Binding-site contacts:
Ligand atom C4 contacts residue ASN801 of chain 1.A at 3.3 Å.
Ligand atom N2 contacts residue ASN801 of chain 1.A at 4.1 Å.
Ligand atom C3 contacts residue ASN801 of chain 1.A at 4.1 Å.
Ligand atom C7 contacts residue ASN801 of chain 1.A at 4.1 Å.
Ligand atom C1 contacts residue ASN801 of chain 1.A at 2.0 Å.
Ligand atom C8 contacts residue ASN801 of chain 1.A at 3.4 Å.
Ligand atom O5 contacts residue ASN801 of chain 1.A at 1.5 Å (h-bond).
Ligand atom O4 contacts residue ASN801 of chain 1.A at 4.3 Å.
Ligand atom C6 contacts residue ASN801 of chain 1.A at 2.6 Å.
Ligand atom C2 contacts residue ASN801 of chain 1.A at 3.5 Å.
Ligand atom C5 contacts residue ASN801 of chain 1.A at 2.4 Å.
Ligand atom O6 contacts residue ASN801 of chain 1.A at 4.0 Å.

A protein and the small-molecule ligand that binds it are described below.
Small molecule (SMILES): CC(=O)N[C@@H]1[C@@H](O)[C@H](O)[C@@H](CO)O[C@H]1O

Sequence of chain 1.A:
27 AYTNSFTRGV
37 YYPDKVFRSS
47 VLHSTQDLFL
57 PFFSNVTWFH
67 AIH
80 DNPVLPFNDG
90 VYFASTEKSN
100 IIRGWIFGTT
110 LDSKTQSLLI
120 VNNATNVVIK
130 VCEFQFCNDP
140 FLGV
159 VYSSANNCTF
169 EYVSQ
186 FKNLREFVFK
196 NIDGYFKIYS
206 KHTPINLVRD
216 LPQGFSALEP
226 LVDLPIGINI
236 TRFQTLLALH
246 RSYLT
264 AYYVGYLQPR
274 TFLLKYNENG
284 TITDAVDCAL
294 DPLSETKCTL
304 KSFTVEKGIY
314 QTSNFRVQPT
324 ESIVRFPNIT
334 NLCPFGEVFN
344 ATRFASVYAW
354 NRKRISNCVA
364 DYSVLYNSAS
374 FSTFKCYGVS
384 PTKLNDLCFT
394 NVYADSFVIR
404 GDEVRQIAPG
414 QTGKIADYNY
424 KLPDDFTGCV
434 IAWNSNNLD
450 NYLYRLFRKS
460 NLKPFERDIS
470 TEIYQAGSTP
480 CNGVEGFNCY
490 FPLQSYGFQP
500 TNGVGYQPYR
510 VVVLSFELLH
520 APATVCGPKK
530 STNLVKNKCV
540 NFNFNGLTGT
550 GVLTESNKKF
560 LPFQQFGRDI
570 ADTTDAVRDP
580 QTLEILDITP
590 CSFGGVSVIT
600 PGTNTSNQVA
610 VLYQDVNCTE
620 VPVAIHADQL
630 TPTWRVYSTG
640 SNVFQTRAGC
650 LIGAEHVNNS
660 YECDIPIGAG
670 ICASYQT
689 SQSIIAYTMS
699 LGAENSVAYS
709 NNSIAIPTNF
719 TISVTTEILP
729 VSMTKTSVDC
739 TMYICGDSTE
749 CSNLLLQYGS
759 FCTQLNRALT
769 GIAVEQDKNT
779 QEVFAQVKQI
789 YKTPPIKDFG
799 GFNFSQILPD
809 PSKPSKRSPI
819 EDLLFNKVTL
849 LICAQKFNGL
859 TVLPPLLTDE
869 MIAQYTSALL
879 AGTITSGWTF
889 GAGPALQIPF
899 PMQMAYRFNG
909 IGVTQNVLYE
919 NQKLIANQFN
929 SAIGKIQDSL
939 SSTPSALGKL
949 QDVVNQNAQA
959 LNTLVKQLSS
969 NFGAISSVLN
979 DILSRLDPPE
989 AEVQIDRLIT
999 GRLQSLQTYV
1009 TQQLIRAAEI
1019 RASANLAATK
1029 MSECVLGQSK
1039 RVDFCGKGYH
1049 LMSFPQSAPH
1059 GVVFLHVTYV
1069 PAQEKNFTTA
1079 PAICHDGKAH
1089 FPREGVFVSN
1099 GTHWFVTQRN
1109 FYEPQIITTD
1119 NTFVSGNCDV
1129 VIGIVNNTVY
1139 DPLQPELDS